Sequence of chain 5.B:
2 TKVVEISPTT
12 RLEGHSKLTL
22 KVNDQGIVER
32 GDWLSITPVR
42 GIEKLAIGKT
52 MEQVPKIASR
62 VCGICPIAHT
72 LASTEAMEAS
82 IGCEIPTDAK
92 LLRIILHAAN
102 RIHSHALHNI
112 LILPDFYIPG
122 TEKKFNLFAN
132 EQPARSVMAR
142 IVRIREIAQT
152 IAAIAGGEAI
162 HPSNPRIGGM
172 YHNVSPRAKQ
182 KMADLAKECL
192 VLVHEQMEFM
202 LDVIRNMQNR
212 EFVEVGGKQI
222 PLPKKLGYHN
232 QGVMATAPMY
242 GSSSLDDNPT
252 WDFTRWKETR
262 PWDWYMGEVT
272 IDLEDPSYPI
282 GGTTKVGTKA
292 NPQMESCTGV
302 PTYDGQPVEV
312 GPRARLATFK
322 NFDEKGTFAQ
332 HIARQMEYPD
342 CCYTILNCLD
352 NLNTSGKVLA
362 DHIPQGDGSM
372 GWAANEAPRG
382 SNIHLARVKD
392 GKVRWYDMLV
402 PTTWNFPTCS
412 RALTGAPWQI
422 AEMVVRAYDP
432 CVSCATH

Binding-site contacts:
Ligand atom FE contacts residue CYS435 of chain 5.B at 2.4 Å.
Ligand atom C1 contacts residue ALA378 of chain 5.B at 3.6 Å (hydrophobic).
Ligand atom C contacts residue ARG380 of chain 5.B at 3.2 Å.
Ligand atom C2 contacts residue CYS432 of chain 5.B at 3.6 Å (hydrophobic).
Ligand atom NI contacts residue CYS435 of chain 5.B at 2.6 Å.
Ligand atom C3 contacts residue PRO402 of chain 5.B at 3.5 Å (hydrophobic).
Ligand atom C3 contacts residue CYS66 of chain 5.B at 3.2 Å (hydrophobic).
Ligand atom O3 contacts residue ALA69 of chain 5.B at 3.6 Å.
Ligand atom O contacts residue CYS432 of chain 5.B at 3.3 Å (h-bond).
Ligand atom O contacts residue ARG380 of chain 5.B at 2.7 Å (salt-bridge).
Ligand atom O contacts residue ILE65 of chain 5.B at 3.1 Å.
Ligand atom NI contacts residue CYS63 of chain 5.B at 2.2 Å.
Ligand atom C contacts residue CYS432 of chain 5.B at 2.8 Å (hydrophobic).
Ligand atom N2 contacts residue THR403 of chain 5.B at 2.8 Å (h-bond).
Ligand atom C2 contacts residue CYS435 of chain 5.B at 3.1 Å (hydrophobic).
Ligand atom C1 contacts residue ARG380 of chain 5.B at 3.5 Å.
Ligand atom C contacts residue ILE65 of chain 5.B at 3.6 Å (hydrophobic).
Ligand atom N1 contacts residue ALA378 of chain 5.B at 3.4 Å.
Ligand atom C3 contacts residue CYS435 of chain 5.B at 3.3 Å (hydrophobic).
Ligand atom N1 contacts residue CYS66 of chain 5.B at 3.5 Å.
Ligand atom C contacts residue CYS63 of chain 5.B at 3.1 Å (hydrophobic).
Ligand atom C3 contacts residue HIS70 of chain 5.B at 3.5 Å.
Ligand atom C2 contacts residue PRO402 of chain 5.B at 3.4 Å (hydrophobic).
Ligand atom O3 contacts residue PRO402 of chain 5.B at 3.3 Å.
Ligand atom FE contacts residue CYS66 of chain 5.B at 2.4 Å.
Ligand atom C3 contacts residue ALA378 of chain 5.B at 3.6 Å (hydrophobic).
Ligand atom C contacts residue CYS66 of chain 5.B at 3.3 Å (hydrophobic).
Ligand atom O3 contacts residue HIS70 of chain 5.B at 3.5 Å.
Ligand atom N1 contacts residue PRO379 of chain 5.B at 3.2 Å.
Ligand atom C1 contacts residue CYS66 of chain 5.B at 3.1 Å (hydrophobic).
Ligand atom NI contacts residue CYS432 of chain 5.B at 2.4 Å.
Ligand atom O3 contacts residue ALA378 of chain 5.B at 3.4 Å.
Ligand atom C3 contacts residue VAL401 of chain 5.B at 3.5 Å (hydrophobic).
Ligand atom O3 contacts residue ASN383 of chain 5.B at 3.1 Å.
Ligand atom NI contacts residue CYS66 of chain 5.B at 2.5 Å.
Ligand atom O3 contacts residue VAL401 of chain 5.B at 3.5 Å.
Ligand atom N2 contacts residue CYS435 of chain 5.B at 3.4 Å.
Ligand atom N2 contacts residue CYS432 of chain 5.B at 3.7 Å.
Ligand atom N2 contacts residue PRO402 of chain 5.B at 3.3 Å.
Ligand atom N1 contacts residue ARG380 of chain 5.B at 2.9 Å (salt-bridge).

The small molecule below binds the protein below.
Small molecule (SMILES): N#C[Fe](=C=O)(C#N)[Ni]C#[O+]